Binding-site contacts:
Ligand atom O contacts residue SER153 of chain 1.A at 3.7 Å.
Ligand atom SD contacts residue PRO152 of chain 1.A at 3.5 Å.
Ligand atom CE2 contacts residue ILE103 of chain 1.A at 4.0 Å (hydrophobic).
Ligand atom O contacts residue ARG132 of chain 1.A at 3.7 Å.
Ligand atom CD1 contacts residue ILE103 of chain 1.A at 3.7 Å (hydrophobic).
Ligand atom CE contacts residue GLU50 of chain 1.A at 3.7 Å.
Ligand atom SD contacts residue GLU50 of chain 1.A at 3.6 Å.
Ligand atom CE contacts residue ARG132 of chain 1.A at 3.3 Å.
Ligand atom CB contacts residue MET135 of chain 1.A at 3.5 Å (hydrophobic).
Ligand atom OE1 contacts residue ASN106 of chain 1.A at 3.2 Å (h-bond).
Ligand atom CD1 contacts residue MET135 of chain 1.A at 3.7 Å (hydrophobic).
Ligand atom OE1 contacts residue ASN105 of chain 1.A at 3.0 Å (h-bond).
Ligand atom CE1 contacts residue ARG132 of chain 1.A at 3.7 Å.
Ligand atom CD contacts residue ASN105 of chain 1.A at 3.7 Å.
Ligand atom O contacts residue ASN106 of chain 1.A at 3.6 Å.
Ligand atom CD2 contacts residue ILE103 of chain 1.A at 3.9 Å (hydrophobic).
Ligand atom C contacts residue ARG132 of chain 1.A at 3.8 Å.
Ligand atom CD contacts residue ASN106 of chain 1.A at 4.0 Å.
Ligand atom CD contacts residue LYS104 of chain 1.A at 3.5 Å.
Ligand atom CG contacts residue MET135 of chain 1.A at 4.0 Å (hydrophobic).
Ligand atom NE2 contacts residue LYS104 of chain 1.A at 2.3 Å (salt-bridge).
Ligand atom O contacts residue ASN105 of chain 1.A at 3.8 Å.
Ligand atom CD1 contacts residue ARG132 of chain 1.A at 3.4 Å.
Ligand atom SD contacts residue MET135 of chain 1.A at 3.6 Å.
Ligand atom CG contacts residue LEU46 of chain 1.A at 3.8 Å (hydrophobic).
Ligand atom CD1 contacts residue ARG132 of chain 1.A at 3.7 Å.
Ligand atom CD1 contacts residue ALA136 of chain 1.A at 3.8 Å (hydrophobic).
Ligand atom O contacts residue ASN106 of chain 1.A at 3.8 Å.
Ligand atom CE contacts residue MET135 of chain 1.A at 3.7 Å (hydrophobic).
Ligand atom OH contacts residue LYS129 of chain 1.A at 3.6 Å.
Ligand atom N contacts residue MET135 of chain 1.A at 3.8 Å.
Ligand atom CG contacts residue ILE103 of chain 1.A at 3.5 Å (hydrophobic).
Ligand atom CG2 contacts residue ARG132 of chain 1.A at 3.6 Å.
Ligand atom SD contacts residue TYR53 of chain 1.A at 3.9 Å.
Ligand atom CB contacts residue ILE103 of chain 1.A at 3.9 Å (hydrophobic).
Ligand atom CA contacts residue ARG132 of chain 1.A at 3.6 Å.
Ligand atom O contacts residue ASN106 of chain 1.A at 4.0 Å.
Ligand atom CD1 contacts residue LEU111 of chain 1.A at 3.7 Å (hydrophobic).
Ligand atom O contacts residue ARG132 of chain 1.A at 3.7 Å.
Ligand atom NE2 contacts residue ASN105 of chain 1.A at 3.6 Å.

The protein below binds the small molecule below.
Small molecule (SMILES): CC[C@H](C)[C@H](NC(=O)[C@H](CC(C)C)NC(=O)[C@H](CCC(N)=O)NC(=O)[C@H](Cc1ccc(O)cc1)NC(=O)[C@@H](NC(=O)[C@@H](N)CC(=O)O)[C@@H](C)CC)C(=O)N[C@H](C=O)CCSC

Sequence of chain 1.A:
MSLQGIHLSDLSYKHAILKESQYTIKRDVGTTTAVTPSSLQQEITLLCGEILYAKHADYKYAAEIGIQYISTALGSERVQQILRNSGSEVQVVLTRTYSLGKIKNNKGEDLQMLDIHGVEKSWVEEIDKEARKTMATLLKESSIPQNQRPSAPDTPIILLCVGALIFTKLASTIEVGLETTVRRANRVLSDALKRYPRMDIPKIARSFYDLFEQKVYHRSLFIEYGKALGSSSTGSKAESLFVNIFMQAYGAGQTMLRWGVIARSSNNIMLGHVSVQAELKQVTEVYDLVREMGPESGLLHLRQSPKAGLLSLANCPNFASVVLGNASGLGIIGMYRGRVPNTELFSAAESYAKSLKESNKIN